Binding-site contacts:
Ligand atom C4 contacts residue VAL23 of chain 1.A at 4.2 Å (hydrophobic).
Ligand atom C5 contacts residue ILE156 of chain 1.A at 4.2 Å (hydrophobic).
Ligand atom O contacts residue VAL23 of chain 1.A at 4.0 Å.
Ligand atom CL1 contacts residue LEU91 of chain 1.A at 4.4 Å.
Ligand atom C4 contacts residue LEU15 of chain 1.A at 4.0 Å (hydrophobic).
Ligand atom CL contacts residue LEU15 of chain 1.A at 3.8 Å.
Ligand atom O contacts residue EDO1 of chain 1.J at 4.1 Å.
Ligand atom CL1 contacts residue ARG93 of chain 1.A at 3.9 Å.
Ligand atom C contacts residue EDO1 of chain 1.J at 3.5 Å.
Ligand atom C5 contacts residue VAL23 of chain 1.A at 3.8 Å (hydrophobic).
Ligand atom C3 contacts residue ALA36 of chain 1.A at 4.0 Å (hydrophobic).
Ligand atom CL contacts residue LEU145 of chain 1.A at 3.8 Å.
Ligand atom C1 contacts residue LEU145 of chain 1.A at 4.3 Å (hydrophobic).
Ligand atom C contacts residue ILE156 of chain 1.A at 4.1 Å (hydrophobic).
Ligand atom C6 contacts residue LEU15 of chain 1.A at 4.3 Å (hydrophobic).
Ligand atom C1 contacts residue EDO1 of chain 1.J at 3.7 Å.
Ligand atom C7 contacts residue PHE20 of chain 1.A at 3.8 Å (hydrophobic).
Ligand atom C2 contacts residue ALA36 of chain 1.A at 3.6 Å (hydrophobic).
Ligand atom C4 contacts residue LEU145 of chain 1.A at 4.2 Å (hydrophobic).
Ligand atom O contacts residue ILE156 of chain 1.A at 4.2 Å.
Ligand atom C1 contacts residue ILE156 of chain 1.A at 4.2 Å (hydrophobic).
Ligand atom C2 contacts residue LEU145 of chain 1.A at 3.7 Å (hydrophobic).
Ligand atom C7 contacts residue GLY16 of chain 1.A at 4.0 Å.
Ligand atom C contacts residue VAL23 of chain 1.A at 3.9 Å (hydrophobic).
Ligand atom CL1 contacts residue GLU92 of chain 1.A at 2.7 Å.
Ligand atom N contacts residue PHE20 of chain 1.A at 3.5 Å.
Ligand atom CL contacts residue ARG93 of chain 1.A at 3.7 Å.
Ligand atom C2 contacts residue GLU92 of chain 1.A at 4.4 Å.
Ligand atom C3 contacts residue LEU15 of chain 1.A at 4.2 Å (hydrophobic).
Ligand atom C1 contacts residue LEU91 of chain 1.A at 4.4 Å (hydrophobic).
Ligand atom C7 contacts residue LEU15 of chain 1.A at 4.4 Å (hydrophobic).
Ligand atom C3 contacts residue LEU145 of chain 1.A at 3.6 Å (hydrophobic).
Ligand atom CL1 contacts residue ALA36 of chain 1.A at 3.5 Å.
Ligand atom CL1 contacts residue LEU145 of chain 1.A at 3.9 Å.
Ligand atom C5 contacts residue EDO1 of chain 1.J at 4.3 Å.
Ligand atom CL contacts residue VAL97 of chain 1.A at 4.2 Å.
Ligand atom C1 contacts residue ALA36 of chain 1.A at 4.0 Å (hydrophobic).
Ligand atom CL1 contacts residue PRO94 of chain 1.A at 4.2 Å.
Ligand atom CL contacts residue ALA36 of chain 1.A at 4.5 Å.
Ligand atom CL1 contacts residue ILE75 of chain 1.A at 3.7 Å.

Sequence of chain 1.A:
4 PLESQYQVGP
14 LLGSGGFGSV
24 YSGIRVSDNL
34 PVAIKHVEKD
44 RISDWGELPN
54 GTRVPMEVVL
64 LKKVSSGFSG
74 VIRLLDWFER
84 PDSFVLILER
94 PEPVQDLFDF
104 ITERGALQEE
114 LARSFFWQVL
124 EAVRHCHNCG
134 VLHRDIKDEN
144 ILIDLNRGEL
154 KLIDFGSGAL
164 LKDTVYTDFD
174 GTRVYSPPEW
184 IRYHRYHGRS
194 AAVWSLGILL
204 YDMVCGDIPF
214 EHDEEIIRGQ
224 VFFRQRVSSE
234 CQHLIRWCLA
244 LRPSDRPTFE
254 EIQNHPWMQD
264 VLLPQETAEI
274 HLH

The small molecule below binds the protein below.
Small molecule (SMILES): NCCOc1ccc(Cl)c(Cl)c1